A small-molecule ligand and the protein it binds are described below.
Small molecule (SMILES): CC(=O)N[C@H]1[C@H](O[C@H]2[C@H](O)[C@@H](NC(C)=O)CO[C@@H]2CO)O[C@H](CO)[C@@H](O[C@@H]2O[C@H](CO)[C@@H](O)[C@H](O[C@H]3O[C@H](CO)[C@@H](O)[C@H](O)[C@@H]3O[C@H]3O[C@H](CO)[C@@H](O)[C@H](O)[C@@H]3O[C@H]3O[C@H](CO)[C@@H](O)[C@H](O)[C@@H]3O)[C@@H]2O)[C@@H]1O

Sequence of chain 4.A:
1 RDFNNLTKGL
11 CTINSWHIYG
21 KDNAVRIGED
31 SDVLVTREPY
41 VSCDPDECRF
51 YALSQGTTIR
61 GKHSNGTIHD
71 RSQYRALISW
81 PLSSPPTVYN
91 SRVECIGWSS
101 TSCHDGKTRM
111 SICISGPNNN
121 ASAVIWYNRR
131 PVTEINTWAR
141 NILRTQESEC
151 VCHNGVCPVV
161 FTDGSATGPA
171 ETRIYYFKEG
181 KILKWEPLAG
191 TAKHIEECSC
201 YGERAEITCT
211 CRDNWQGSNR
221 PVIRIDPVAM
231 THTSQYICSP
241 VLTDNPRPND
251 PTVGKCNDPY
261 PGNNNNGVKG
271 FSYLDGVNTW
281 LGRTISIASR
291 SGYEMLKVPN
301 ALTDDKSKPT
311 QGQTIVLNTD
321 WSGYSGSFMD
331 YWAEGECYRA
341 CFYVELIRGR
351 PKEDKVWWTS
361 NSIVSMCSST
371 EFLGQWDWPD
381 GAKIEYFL

Binding-site contacts:
Ligand atom O3 contacts residue LEU296 of chain 3.A at 3.6 Å.
Ligand atom O5 contacts residue ASN120 of chain 4.A at 2.4 Å (h-bond).
Ligand atom C6 contacts residue LEU373 of chain 3.A at 3.5 Å (hydrophobic).
Ligand atom C7 contacts residue ASN120 of chain 4.A at 3.7 Å.
Ligand atom C2 contacts residue ASN120 of chain 4.A at 2.4 Å.
Ligand atom O4 contacts residue ARG247 of chain 3.A at 3.2 Å (salt-bridge).
Ligand atom N2 contacts residue ASN120 of chain 4.A at 2.9 Å (h-bond).
Ligand atom O6 contacts residue GLN375 of chain 3.A at 3.0 Å.
Ligand atom C3 contacts residue GLY312 of chain 3.A at 3.2 Å.
Ligand atom O3 contacts residue GLU294 of chain 3.A at 2.7 Å (salt-bridge).
Ligand atom O4 contacts residue GLU294 of chain 3.A at 2.8 Å (salt-bridge).
Ligand atom O3 contacts residue GLN311 of chain 3.A at 3.4 Å.
Ligand atom O2 contacts residue LEU296 of chain 3.A at 3.3 Å.
Ligand atom C6 contacts residue ILE285 of chain 3.A at 3.4 Å (hydrophobic).
Ligand atom C1 contacts residue ASN120 of chain 4.A at 1.4 Å.
Ligand atom C8 contacts residue GLN311 of chain 3.A at 3.8 Å.
Ligand atom C5 contacts residue ASN120 of chain 4.A at 3.7 Å.
Ligand atom O6 contacts residue ASP250 of chain 3.A at 2.5 Å (salt-bridge).
Ligand atom O3 contacts residue ASN249 of chain 3.A at 2.8 Å (h-bond).
Ligand atom O5 contacts residue ASP250 of chain 3.A at 3.5 Å (salt-bridge).
Ligand atom C3 contacts residue ASN120 of chain 4.A at 3.7 Å.
Ligand atom C3 contacts residue GLU294 of chain 3.A at 3.3 Å.
Ligand atom C4 contacts residue GLU294 of chain 3.A at 3.5 Å.
Ligand atom O6 contacts residue THR310 of chain 3.A at 3.7 Å.
Ligand atom O5 contacts residue GLY374 of chain 3.A at 3.2 Å.
Ligand atom O4 contacts residue ILE287 of chain 3.A at 3.4 Å.
Ligand atom O6 contacts residue LYS308 of chain 3.A at 3.4 Å (salt-bridge).
Ligand atom C6 contacts residue ASP250 of chain 3.A at 3.5 Å.
Ligand atom C6 contacts residue MAN1 of chain 4.C at 2.9 Å.
Ligand atom O3 contacts residue ARG283 of chain 3.A at 3.0 Å (salt-bridge).
Ligand atom O2 contacts residue ASN249 of chain 3.A at 2.9 Å (h-bond).
Ligand atom C6 contacts residue PRO309 of chain 3.A at 3.5 Å (hydrophobic).
Ligand atom O6 contacts residue ILE285 of chain 3.A at 2.9 Å (h-bond).
Ligand atom C6 contacts residue THR310 of chain 3.A at 3.7 Å.
Ligand atom O3 contacts residue ASP250 of chain 3.A at 2.8 Å (salt-bridge).
Ligand atom O3 contacts residue GLY312 of chain 3.A at 3.0 Å (h-bond).
Ligand atom O6 contacts residue MAN1 of chain 4.C at 2.4 Å (h-bond).
Ligand atom O5 contacts residue GLN375 of chain 3.A at 3.4 Å (h-bond).
Ligand atom O4 contacts residue GLY312 of chain 3.A at 3.7 Å.
Ligand atom O2 contacts residue GLY312 of chain 3.A at 3.0 Å.

Sequence of chain 3.A:
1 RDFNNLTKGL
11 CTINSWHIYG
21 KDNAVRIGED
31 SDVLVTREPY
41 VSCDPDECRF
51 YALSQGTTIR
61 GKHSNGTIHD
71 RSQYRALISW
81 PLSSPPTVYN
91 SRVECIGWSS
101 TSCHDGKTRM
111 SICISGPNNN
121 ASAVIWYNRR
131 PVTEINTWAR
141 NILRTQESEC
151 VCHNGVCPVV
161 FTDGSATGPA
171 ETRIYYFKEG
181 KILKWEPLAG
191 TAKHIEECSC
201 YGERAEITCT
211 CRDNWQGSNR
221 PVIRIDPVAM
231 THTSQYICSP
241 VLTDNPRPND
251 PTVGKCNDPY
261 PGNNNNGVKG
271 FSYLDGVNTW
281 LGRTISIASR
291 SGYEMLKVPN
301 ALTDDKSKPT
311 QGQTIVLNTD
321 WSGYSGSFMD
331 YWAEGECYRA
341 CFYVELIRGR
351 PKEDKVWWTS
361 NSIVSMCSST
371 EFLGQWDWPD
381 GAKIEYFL